A small-molecule ligand and the protein it binds are described below.
Small molecule (SMILES): Cc1cc(CCCOc2c(C)cc(-n3nnc(C)n3)cc2C)on1

Sequence of chain 23.A:
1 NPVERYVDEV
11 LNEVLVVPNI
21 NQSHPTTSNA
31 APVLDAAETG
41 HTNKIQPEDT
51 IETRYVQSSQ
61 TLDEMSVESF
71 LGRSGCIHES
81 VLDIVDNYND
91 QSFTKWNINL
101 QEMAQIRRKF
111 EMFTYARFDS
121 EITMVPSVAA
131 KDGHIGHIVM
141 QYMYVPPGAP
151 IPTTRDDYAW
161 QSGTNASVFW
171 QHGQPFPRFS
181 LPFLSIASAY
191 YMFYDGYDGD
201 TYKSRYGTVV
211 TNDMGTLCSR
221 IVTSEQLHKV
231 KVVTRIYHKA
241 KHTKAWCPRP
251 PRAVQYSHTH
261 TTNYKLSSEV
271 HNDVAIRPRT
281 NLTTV

Binding-site contacts:
Ligand atom CM6 contacts residue LEU181 of chain 23.A at 3.8 Å (hydrophobic).
Ligand atom N3A contacts residue TYR144 of chain 23.A at 3.2 Å.
Ligand atom N2 contacts residue LEU100 of chain 23.A at 3.8 Å.
Ligand atom C3C contacts residue LEU181 of chain 23.A at 4.0 Å (hydrophobic).
Ligand atom CM4 contacts residue TYR144 of chain 23.A at 3.8 Å (hydrophobic).
Ligand atom C4A contacts residue PHE179 of chain 23.A at 3.5 Å (hydrophobic).
Ligand atom N2A contacts residue TYR144 of chain 23.A at 4.0 Å.
Ligand atom C5 contacts residue MET214 of chain 23.A at 3.7 Å (hydrophobic).
Ligand atom C6B contacts residue ILE98 of chain 23.A at 3.8 Å (hydrophobic).
Ligand atom C6B contacts residue LEU181 of chain 23.A at 3.5 Å (hydrophobic).
Ligand atom C3 contacts residue LEU100 of chain 23.A at 3.7 Å (hydrophobic).
Ligand atom N1A contacts residue PHE179 of chain 23.A at 3.2 Å.
Ligand atom CM3 contacts residue TYR190 of chain 23.A at 3.8 Å (hydrophobic).
Ligand atom N1A contacts residue MET124 of chain 23.A at 3.9 Å.
Ligand atom C1B contacts residue LEU181 of chain 23.A at 3.9 Å (hydrophobic).
Ligand atom C5 contacts residue LEU100 of chain 23.A at 4.0 Å (hydrophobic).
Ligand atom N1A contacts residue LEU217 of chain 23.A at 3.4 Å.
Ligand atom N5A contacts residue PHE179 of chain 23.A at 3.2 Å.
Ligand atom N3A contacts residue PHE179 of chain 23.A at 3.6 Å.
Ligand atom C1B contacts residue ILE98 of chain 23.A at 3.6 Å (hydrophobic).
Ligand atom C5B contacts residue LEU181 of chain 23.A at 3.6 Å (hydrophobic).
Ligand atom C4A contacts residue TYR144 of chain 23.A at 3.5 Å (hydrophobic).
Ligand atom C1C contacts residue MET214 of chain 23.A at 3.4 Å (hydrophobic).
Ligand atom N5A contacts residue LEU217 of chain 23.A at 3.7 Å.
Ligand atom CM6 contacts residue TYR144 of chain 23.A at 3.7 Å (hydrophobic).
Ligand atom CM2 contacts residue ILE122 of chain 23.A at 3.9 Å (hydrophobic).
Ligand atom CM4 contacts residue VAL168 of chain 23.A at 3.9 Å (hydrophobic).
Ligand atom C4 contacts residue MET214 of chain 23.A at 4.0 Å (hydrophobic).
Ligand atom C4 contacts residue LEU100 of chain 23.A at 3.8 Å (hydrophobic).
Ligand atom C4 contacts residue TYR190 of chain 23.A at 3.8 Å (hydrophobic).
Ligand atom C5B contacts residue TYR144 of chain 23.A at 3.7 Å (hydrophobic).
Ligand atom O1 contacts residue MET214 of chain 23.A at 3.2 Å.
Ligand atom O1B contacts residue ILE98 of chain 23.A at 3.1 Å.
Ligand atom CM2 contacts residue ILE77 of chain 23.A at 3.9 Å (hydrophobic).
Ligand atom N2A contacts residue PHE179 of chain 23.A at 3.3 Å.
Ligand atom CM6 contacts residue LEU184 of chain 23.A at 3.6 Å (hydrophobic).
Ligand atom N2 contacts residue MET214 of chain 23.A at 3.7 Å.
Ligand atom CM4 contacts residue TYR142 of chain 23.A at 3.9 Å (hydrophobic).
Ligand atom O1 contacts residue LEU100 of chain 23.A at 3.8 Å.
Ligand atom CM4 contacts residue ALA166 of chain 23.A at 3.1 Å (hydrophobic).